Sequence of chain 4.A:
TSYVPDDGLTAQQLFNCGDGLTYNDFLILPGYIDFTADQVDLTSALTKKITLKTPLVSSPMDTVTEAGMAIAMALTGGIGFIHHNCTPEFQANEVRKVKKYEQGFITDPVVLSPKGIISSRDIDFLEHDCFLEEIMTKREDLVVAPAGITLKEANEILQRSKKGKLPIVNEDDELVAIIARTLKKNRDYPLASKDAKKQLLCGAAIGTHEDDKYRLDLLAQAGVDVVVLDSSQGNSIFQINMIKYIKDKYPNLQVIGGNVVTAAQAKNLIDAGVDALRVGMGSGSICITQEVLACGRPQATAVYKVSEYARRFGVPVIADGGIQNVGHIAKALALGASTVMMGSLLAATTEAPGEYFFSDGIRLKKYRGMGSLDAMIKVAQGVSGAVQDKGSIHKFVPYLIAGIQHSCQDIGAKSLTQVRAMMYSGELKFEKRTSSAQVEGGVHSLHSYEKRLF

Binding-site contacts:
Ligand atom C52 contacts residue SER275 of chain 1.A at 3.6 Å.
Ligand atom N11 contacts residue PHE282 of chain 1.A at 3.0 Å.
Ligand atom N12 contacts residue PHE282 of chain 1.A at 3.6 Å.
Ligand atom O43 contacts residue THR333 of chain 1.A at 2.9 Å (h-bond).
Ligand atom N15 contacts residue PHE282 of chain 1.A at 3.6 Å.
Ligand atom O50 contacts residue GLY324 of chain 1.A at 3.4 Å (h-bond).
Ligand atom C52 contacts residue ASP274 of chain 1.A at 3.4 Å.
Ligand atom C34 contacts residue SER276 of chain 1.A at 3.5 Å.
Ligand atom O31 contacts residue RVP1 of chain 1.D at 3.2 Å (h-bond).
Ligand atom O44 contacts residue ASP274 of chain 1.A at 3.6 Å.
Ligand atom C19 contacts residue HIS253 of chain 1.A at 3.7 Å.
Ligand atom C49 contacts residue ASN303 of chain 1.A at 3.2 Å.
Ligand atom P35 contacts residue SER276 of chain 1.A at 3.6 Å.
Ligand atom O50 contacts residue GLY326 of chain 1.A at 3.3 Å (h-bond).
Ligand atom C52 contacts residue ARG322 of chain 1.A at 3.5 Å.
Ligand atom C26 contacts residue GLN469 of chain 4.A at 3.5 Å.
Ligand atom C40 contacts residue SER276 of chain 1.A at 3.6 Å.
Ligand atom C13 contacts residue PHE282 of chain 1.A at 3.2 Å (hydrophobic).
Ligand atom N15 contacts residue THR252 of chain 1.A at 3.5 Å (h-bond).
Ligand atom O44 contacts residue SER275 of chain 1.A at 3.2 Å (h-bond).
Ligand atom O43 contacts residue GLY326 of chain 1.A at 3.3 Å (h-bond).
Ligand atom C42 contacts residue CYS331 of chain 1.A at 3.5 Å (hydrophobic).
Ligand atom O25 contacts residue GLN469 of chain 4.A at 2.7 Å (h-bond).
Ligand atom O29 contacts residue ASP274 of chain 1.A at 3.7 Å.
Ligand atom N18 contacts residue HIS253 of chain 1.A at 3.5 Å.
Ligand atom C52 contacts residue ASN303 of chain 1.A at 3.5 Å.
Ligand atom C14 contacts residue PHE282 of chain 1.A at 3.6 Å (hydrophobic).
Ligand atom O50 contacts residue MET325 of chain 1.A at 3.4 Å.
Ligand atom O30 contacts residue SER276 of chain 1.A at 2.5 Å (h-bond).
Ligand atom C49 contacts residue GLY324 of chain 1.A at 3.4 Å.
Ligand atom N11 contacts residue THR252 of chain 1.A at 3.5 Å (h-bond).
Ligand atom C17 contacts residue HIS253 of chain 1.A at 3.6 Å.
Ligand atom C40 contacts residue RVP1 of chain 1.D at 3.6 Å.
Ligand atom O31 contacts residue THR333 of chain 1.A at 3.0 Å (h-bond).
Ligand atom O43 contacts residue CYS331 of chain 1.A at 2.8 Å (h-bond).
Ligand atom C42 contacts residue GLY326 of chain 1.A at 3.7 Å.
Ligand atom C34 contacts residue SER275 of chain 1.A at 3.4 Å.
Ligand atom C41 contacts residue SER276 of chain 1.A at 3.6 Å.
Ligand atom O31 contacts residue GLN441 of chain 1.A at 3.1 Å (h-bond).
Ligand atom C52 contacts residue RVP1 of chain 1.D at 3.3 Å.

Sequence of chain 1.A:
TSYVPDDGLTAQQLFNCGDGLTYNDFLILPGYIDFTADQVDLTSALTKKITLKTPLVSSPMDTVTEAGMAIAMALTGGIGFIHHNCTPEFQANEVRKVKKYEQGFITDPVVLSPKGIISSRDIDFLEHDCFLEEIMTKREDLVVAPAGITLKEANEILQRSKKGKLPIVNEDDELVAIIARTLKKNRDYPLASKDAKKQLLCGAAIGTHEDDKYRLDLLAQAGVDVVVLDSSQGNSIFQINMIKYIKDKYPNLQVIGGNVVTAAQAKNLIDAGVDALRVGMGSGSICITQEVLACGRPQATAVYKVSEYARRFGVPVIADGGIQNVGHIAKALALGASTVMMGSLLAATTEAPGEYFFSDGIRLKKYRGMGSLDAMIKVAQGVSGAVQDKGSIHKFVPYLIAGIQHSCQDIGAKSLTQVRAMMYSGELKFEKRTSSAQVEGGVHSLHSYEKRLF

A protein and the small-molecule ligand that binds it are described below.
Small molecule (SMILES): COc1c(C)c2c(c(O)c1CCO[P](=O)(O)C[P](=O)(O)OC[C@H]1O[C@@H](n3cnc4c(N)ncnc43)[C@H](O)[C@@H]1O)C(=O)OC2